Sequence of chain 48.A:
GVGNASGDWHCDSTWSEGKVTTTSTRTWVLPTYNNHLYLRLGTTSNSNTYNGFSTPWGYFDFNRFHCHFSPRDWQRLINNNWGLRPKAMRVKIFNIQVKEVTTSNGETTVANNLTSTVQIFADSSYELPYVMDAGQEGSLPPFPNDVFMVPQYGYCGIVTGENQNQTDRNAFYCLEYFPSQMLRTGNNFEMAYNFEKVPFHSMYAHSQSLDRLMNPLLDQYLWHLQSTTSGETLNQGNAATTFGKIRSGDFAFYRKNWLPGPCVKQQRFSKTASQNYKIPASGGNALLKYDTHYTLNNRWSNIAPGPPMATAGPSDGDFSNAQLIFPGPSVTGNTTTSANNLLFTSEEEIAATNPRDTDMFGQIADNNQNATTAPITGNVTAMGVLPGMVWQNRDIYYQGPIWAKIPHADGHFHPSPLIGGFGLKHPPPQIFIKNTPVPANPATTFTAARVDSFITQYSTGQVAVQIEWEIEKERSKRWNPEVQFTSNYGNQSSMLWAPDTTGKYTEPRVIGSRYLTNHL

Binding-site contacts:
Ligand atom O1P contacts residue HIS625 of chain 36.A at 2.8 Å (h-bond).
Ligand atom C4 contacts residue PRO412 of chain 48.A at 4.1 Å (hydrophobic).
Ligand atom C2 contacts residue GLY636 of chain 48.A at 3.2 Å.
Ligand atom N6 contacts residue GLY634 of chain 48.A at 3.8 Å.
Ligand atom O3' contacts residue PRO628 of chain 48.A at 4.1 Å.
Ligand atom N7 contacts residue PRO412 of chain 48.A at 4.3 Å.
Ligand atom N9 contacts residue PRO628 of chain 48.A at 3.7 Å.
Ligand atom N6 contacts residue PHE635 of chain 48.A at 3.7 Å.
Ligand atom C3' contacts residue HIS627 of chain 48.A at 4.3 Å.
Ligand atom N7 contacts residue HIS627 of chain 48.A at 4.1 Å.
Ligand atom N6 contacts residue PRO628 of chain 48.A at 3.4 Å (h-bond).
Ligand atom N1 contacts residue VAL411 of chain 48.A at 4.3 Å.
Ligand atom C4 contacts residue PRO628 of chain 48.A at 3.0 Å (hydrophobic).
Ligand atom C6 contacts residue PRO412 of chain 48.A at 4.3 Å (hydrophobic).
Ligand atom O2P contacts residue ASP623 of chain 36.A at 3.2 Å (salt-bridge).
Ligand atom P contacts residue HIS625 of chain 36.A at 3.9 Å.
Ligand atom N6 contacts residue GLY636 of chain 48.A at 3.2 Å (h-bond).
Ligand atom C2 contacts residue PRO628 of chain 48.A at 3.5 Å (hydrophobic).
Ligand atom C5 contacts residue SER629 of chain 48.A at 3.5 Å.
Ligand atom N7 contacts residue PRO628 of chain 48.A at 3.3 Å (h-bond).
Ligand atom C2' contacts residue PRO628 of chain 48.A at 3.6 Å (hydrophobic).
Ligand atom C2' contacts residue HIS627 of chain 48.A at 3.2 Å.
Ligand atom N9 contacts residue PRO412 of chain 48.A at 4.2 Å.
Ligand atom N7 contacts residue ASN606 of chain 48.A at 4.2 Å.
Ligand atom C1' contacts residue HIS627 of chain 48.A at 4.3 Å.
Ligand atom C6 contacts residue PRO628 of chain 48.A at 2.8 Å (hydrophobic).
Ligand atom C8 contacts residue SER629 of chain 48.A at 4.2 Å.
Ligand atom C8 contacts residue PRO412 of chain 48.A at 4.3 Å (hydrophobic).
Ligand atom N7 contacts residue SER629 of chain 48.A at 3.1 Å (h-bond).
Ligand atom C6 contacts residue SER629 of chain 48.A at 3.5 Å.
Ligand atom C1' contacts residue PRO628 of chain 48.A at 3.9 Å (hydrophobic).
Ligand atom C5 contacts residue PRO628 of chain 48.A at 2.7 Å (hydrophobic).
Ligand atom N3 contacts residue PRO628 of chain 48.A at 3.5 Å (h-bond).
Ligand atom N1 contacts residue GLY636 of chain 48.A at 2.9 Å (h-bond).
Ligand atom C6 contacts residue GLY636 of chain 48.A at 3.6 Å.
Ligand atom C5 contacts residue PRO412 of chain 48.A at 4.2 Å (hydrophobic).
Ligand atom N6 contacts residue SER629 of chain 48.A at 3.0 Å (h-bond).
Ligand atom C8 contacts residue HIS627 of chain 48.A at 3.5 Å.
Ligand atom C8 contacts residue PRO628 of chain 48.A at 3.8 Å (hydrophobic).
Ligand atom N1 contacts residue PRO628 of chain 48.A at 3.2 Å (h-bond).

Sequence of chain 36.A:
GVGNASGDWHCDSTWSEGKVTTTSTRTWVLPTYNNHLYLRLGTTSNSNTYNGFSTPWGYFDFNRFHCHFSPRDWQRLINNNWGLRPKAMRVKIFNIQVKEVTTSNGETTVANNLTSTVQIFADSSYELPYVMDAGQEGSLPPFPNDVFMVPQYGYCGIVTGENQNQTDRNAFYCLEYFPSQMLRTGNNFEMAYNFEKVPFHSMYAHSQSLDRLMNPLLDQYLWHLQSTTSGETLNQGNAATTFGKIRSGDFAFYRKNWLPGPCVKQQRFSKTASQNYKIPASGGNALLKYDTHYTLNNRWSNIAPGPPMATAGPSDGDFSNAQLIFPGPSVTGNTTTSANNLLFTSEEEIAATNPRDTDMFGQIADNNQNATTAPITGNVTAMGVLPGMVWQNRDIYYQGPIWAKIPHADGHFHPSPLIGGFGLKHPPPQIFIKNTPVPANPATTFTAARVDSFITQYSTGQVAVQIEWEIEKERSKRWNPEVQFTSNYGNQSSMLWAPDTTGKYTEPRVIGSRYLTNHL

A small-molecule ligand and the protein it binds are described below.
Small molecule (SMILES): Nc1ncnc2c1ncn2[C@H]1C[C@H](O)[C@@H](COP(=O)(O)O)O1